A protein and the small-molecule ligand that binds it are described below.
Small molecule (SMILES): CC[C@H](CO)Nc1nc(NCc2nc3cc(Cl)c(Cl)cc3[nH]2)c2ncn(-c3cnn(C)c3)c2n1

Sequence of chain 1.E:
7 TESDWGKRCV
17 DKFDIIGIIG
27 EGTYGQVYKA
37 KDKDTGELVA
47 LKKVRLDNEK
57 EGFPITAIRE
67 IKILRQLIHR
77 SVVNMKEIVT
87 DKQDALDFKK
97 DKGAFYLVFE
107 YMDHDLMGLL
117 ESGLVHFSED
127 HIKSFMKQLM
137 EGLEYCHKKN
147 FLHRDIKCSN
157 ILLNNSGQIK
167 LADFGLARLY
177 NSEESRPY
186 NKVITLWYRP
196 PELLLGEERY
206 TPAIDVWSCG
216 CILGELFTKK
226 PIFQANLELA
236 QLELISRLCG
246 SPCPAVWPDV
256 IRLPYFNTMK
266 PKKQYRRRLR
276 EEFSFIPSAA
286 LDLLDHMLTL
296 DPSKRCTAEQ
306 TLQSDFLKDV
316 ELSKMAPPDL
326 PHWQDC

Binding-site contacts:
Ligand atom N7 contacts residue LEU158 of chain 1.E at 3.6 Å.
Ligand atom CL1 contacts residue ASN607 of chain 1.D at 3.4 Å.
Ligand atom C19 contacts residue ALA168 of chain 1.E at 3.9 Å (hydrophobic).
Ligand atom C17 contacts residue ALA46 of chain 1.E at 3.7 Å (hydrophobic).
Ligand atom C10 contacts residue ILE25 of chain 1.E at 3.9 Å (hydrophobic).
Ligand atom C13 contacts residue GLY26 of chain 1.E at 3.6 Å.
Ligand atom N6 contacts residue GLU106 of chain 1.E at 3.7 Å.
Ligand atom N6 contacts residue MET108 of chain 1.E at 3.3 Å (h-bond).
Ligand atom C2 contacts residue ARG628 of chain 1.D at 3.5 Å.
Ligand atom C7 contacts residue ARG628 of chain 1.D at 3.8 Å.
Ligand atom N2 contacts residue TYR107 of chain 1.E at 3.6 Å.
Ligand atom N1 contacts residue ARG628 of chain 1.D at 3.3 Å (salt-bridge).
Ligand atom C19 contacts residue LEU158 of chain 1.E at 3.9 Å (hydrophobic).
Ligand atom C3 contacts residue ILE25 of chain 1.E at 3.6 Å (hydrophobic).
Ligand atom C7 contacts residue TYR107 of chain 1.E at 3.9 Å (hydrophobic).
Ligand atom C4 contacts residue TYR107 of chain 1.E at 3.9 Å (hydrophobic).
Ligand atom C8 contacts residue MET108 of chain 1.E at 3.0 Å (hydrophobic).
Ligand atom N10 contacts residue TYR107 of chain 1.E at 2.8 Å (h-bond).
Ligand atom N2 contacts residue MET108 of chain 1.E at 2.8 Å (h-bond).
Ligand atom N6 contacts residue TYR107 of chain 1.E at 3.9 Å.
Ligand atom C4 contacts residue ILE609 of chain 1.D at 3.8 Å (hydrophobic).
Ligand atom C6 contacts residue ARG628 of chain 1.D at 3.5 Å.
Ligand atom C17 contacts residue LEU158 of chain 1.E at 3.8 Å (hydrophobic).
Ligand atom C17 contacts residue GLU106 of chain 1.E at 3.3 Å.
Ligand atom CL2 contacts residue ARG628 of chain 1.D at 3.6 Å.
Ligand atom N8 contacts residue PHE105 of chain 1.E at 3.7 Å.
Ligand atom C1 contacts residue ARG628 of chain 1.D at 3.8 Å.
Ligand atom C13 contacts residue VAL33 of chain 1.E at 3.3 Å (hydrophobic).
Ligand atom C15 contacts residue LEU158 of chain 1.E at 3.7 Å (hydrophobic).
Ligand atom N10 contacts residue ASP109 of chain 1.E at 3.8 Å.
Ligand atom CL2 contacts residue ILE25 of chain 1.E at 3.8 Å.
Ligand atom CL2 contacts residue ARG647 of chain 1.D at 3.4 Å.
Ligand atom C20 contacts residue GLU66 of chain 1.E at 3.5 Å.
Ligand atom C16 contacts residue LEU158 of chain 1.E at 3.9 Å (hydrophobic).
Ligand atom N9 contacts residue PHE105 of chain 1.E at 3.4 Å.
Ligand atom C5 contacts residue TYR107 of chain 1.E at 3.7 Å (hydrophobic).
Ligand atom C3 contacts residue ARG628 of chain 1.D at 3.4 Å.
Ligand atom C8 contacts residue HIS110 of chain 1.E at 3.8 Å.
Ligand atom C8 contacts residue ASP109 of chain 1.E at 3.7 Å.
Ligand atom C20 contacts residue PHE105 of chain 1.E at 3.6 Å (hydrophobic).

Sequence of chain 1.D:
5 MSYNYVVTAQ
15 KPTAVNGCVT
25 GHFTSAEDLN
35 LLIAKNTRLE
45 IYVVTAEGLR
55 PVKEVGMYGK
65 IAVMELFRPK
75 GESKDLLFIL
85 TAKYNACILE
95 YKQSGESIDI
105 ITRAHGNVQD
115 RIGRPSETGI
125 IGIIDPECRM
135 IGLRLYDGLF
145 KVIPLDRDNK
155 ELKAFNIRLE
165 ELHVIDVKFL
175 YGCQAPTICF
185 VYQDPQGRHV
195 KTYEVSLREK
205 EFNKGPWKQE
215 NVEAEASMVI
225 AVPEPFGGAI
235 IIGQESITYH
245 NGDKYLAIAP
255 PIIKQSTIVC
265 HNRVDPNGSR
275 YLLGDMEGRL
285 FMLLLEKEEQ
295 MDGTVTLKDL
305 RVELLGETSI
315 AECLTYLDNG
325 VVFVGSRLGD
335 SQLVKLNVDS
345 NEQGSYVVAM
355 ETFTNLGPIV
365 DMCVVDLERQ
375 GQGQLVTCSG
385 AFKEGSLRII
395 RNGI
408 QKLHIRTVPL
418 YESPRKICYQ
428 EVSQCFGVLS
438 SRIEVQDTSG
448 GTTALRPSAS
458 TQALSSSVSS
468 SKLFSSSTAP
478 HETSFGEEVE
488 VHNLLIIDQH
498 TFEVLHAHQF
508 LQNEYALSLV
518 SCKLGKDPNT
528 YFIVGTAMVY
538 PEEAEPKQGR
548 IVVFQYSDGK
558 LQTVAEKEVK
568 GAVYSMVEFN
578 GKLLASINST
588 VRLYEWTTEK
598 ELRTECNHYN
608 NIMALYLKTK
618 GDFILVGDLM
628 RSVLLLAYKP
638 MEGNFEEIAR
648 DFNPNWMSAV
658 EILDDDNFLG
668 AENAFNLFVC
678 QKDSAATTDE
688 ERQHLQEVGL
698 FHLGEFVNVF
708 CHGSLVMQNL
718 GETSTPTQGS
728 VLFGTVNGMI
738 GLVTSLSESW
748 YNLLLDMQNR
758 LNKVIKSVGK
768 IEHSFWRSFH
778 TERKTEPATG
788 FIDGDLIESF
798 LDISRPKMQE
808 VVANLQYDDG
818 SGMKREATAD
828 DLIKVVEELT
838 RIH